Sequence of chain 8.A:
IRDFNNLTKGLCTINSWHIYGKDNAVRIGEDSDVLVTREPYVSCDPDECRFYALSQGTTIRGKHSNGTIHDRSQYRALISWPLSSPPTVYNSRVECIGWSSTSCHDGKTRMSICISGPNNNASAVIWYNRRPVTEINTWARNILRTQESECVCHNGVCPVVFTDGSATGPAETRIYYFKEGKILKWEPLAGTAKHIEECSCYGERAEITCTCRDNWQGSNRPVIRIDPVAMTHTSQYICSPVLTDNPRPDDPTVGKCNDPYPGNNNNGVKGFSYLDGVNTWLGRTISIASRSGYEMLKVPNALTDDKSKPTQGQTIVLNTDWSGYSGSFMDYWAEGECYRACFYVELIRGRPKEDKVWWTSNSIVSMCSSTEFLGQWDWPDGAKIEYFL

This protein binds this small molecule.
Small molecule (SMILES): CC(=O)N[C@@H]1[C@@H](O)[C@H](O)[C@@H](CO)O[C@H]1O

Binding-site contacts:
Ligand atom C8 contacts residue ASP3 of chain 8.A at 3.2 Å.
Ligand atom C5 contacts residue ASN6 of chain 8.A at 3.6 Å.
Ligand atom C8 contacts residue ASN6 of chain 8.A at 4.3 Å.
Ligand atom O7 contacts residue ASN6 of chain 8.A at 2.6 Å (h-bond).
Ligand atom C1 contacts residue ASN6 of chain 8.A at 1.4 Å.
Ligand atom N2 contacts residue ASN6 of chain 8.A at 3.0 Å (h-bond).
Ligand atom C2 contacts residue ASN6 of chain 8.A at 2.4 Å.
Ligand atom O5 contacts residue HIS154 of chain 8.A at 4.4 Å.
Ligand atom O6 contacts residue HIS154 of chain 8.A at 4.1 Å.
Ligand atom C7 contacts residue PHE4 of chain 8.A at 4.3 Å (hydrophobic).
Ligand atom C3 contacts residue ASN6 of chain 8.A at 3.7 Å.
Ligand atom C4 contacts residue ASN6 of chain 8.A at 4.0 Å.
Ligand atom O5 contacts residue ASN6 of chain 8.A at 2.2 Å (h-bond).
Ligand atom O5 contacts residue ASN155 of chain 8.A at 4.3 Å.
Ligand atom O6 contacts residue ASN6 of chain 8.A at 4.4 Å.
Ligand atom C7 contacts residue ASN6 of chain 8.A at 3.0 Å.
Ligand atom C8 contacts residue PHE4 of chain 8.A at 3.5 Å (hydrophobic).
Ligand atom C1 contacts residue ASN155 of chain 8.A at 3.8 Å.
Ligand atom C2 contacts residue ASN155 of chain 8.A at 4.5 Å.
Ligand atom N2 contacts residue ASN155 of chain 8.A at 4.4 Å.
Ligand atom C5 contacts residue ASN155 of chain 8.A at 4.2 Å.
Ligand atom C3 contacts residue ASN155 of chain 8.A at 4.4 Å.